A small-molecule ligand and the protein it binds are described below.
Small molecule (SMILES): CC(=O)N[C@@H]1[C@@H](O)[C@H](O)[C@@H](CO)O[C@H]1O

Sequence of chain 1.A:
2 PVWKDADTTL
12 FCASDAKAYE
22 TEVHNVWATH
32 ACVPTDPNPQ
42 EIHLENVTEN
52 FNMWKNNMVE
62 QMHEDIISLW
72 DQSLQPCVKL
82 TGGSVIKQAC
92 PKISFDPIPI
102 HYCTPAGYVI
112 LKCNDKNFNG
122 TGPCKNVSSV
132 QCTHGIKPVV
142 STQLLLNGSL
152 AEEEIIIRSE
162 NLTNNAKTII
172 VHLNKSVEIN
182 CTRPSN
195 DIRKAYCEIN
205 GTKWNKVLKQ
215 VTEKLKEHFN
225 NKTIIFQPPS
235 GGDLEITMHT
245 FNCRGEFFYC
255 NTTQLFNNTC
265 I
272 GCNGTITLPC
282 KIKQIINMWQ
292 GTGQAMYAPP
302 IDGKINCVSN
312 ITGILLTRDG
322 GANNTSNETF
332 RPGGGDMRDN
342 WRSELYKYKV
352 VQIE

Binding-site contacts:
Ligand atom C7 contacts residue GLU154 of chain 1.A at 4.3 Å.
Ligand atom C6 contacts residue ILE156 of chain 1.A at 4.0 Å (hydrophobic).
Ligand atom C1 contacts residue GLN214 of chain 1.A at 3.9 Å.
Ligand atom N2 contacts residue GLN214 of chain 1.A at 4.1 Å.
Ligand atom C2 contacts residue ASN175 of chain 1.A at 2.5 Å.
Ligand atom C1 contacts residue ASN175 of chain 1.A at 1.4 Å.
Ligand atom O3 contacts residue GLN214 of chain 1.A at 4.0 Å.
Ligand atom C2 contacts residue GLU154 of chain 1.A at 4.2 Å.
Ligand atom C3 contacts residue ASN175 of chain 1.A at 3.8 Å.
Ligand atom C4 contacts residue ASN175 of chain 1.A at 4.2 Å.
Ligand atom C1 contacts residue GLU155 of chain 1.A at 4.2 Å.
Ligand atom C8 contacts residue LYS176 of chain 1.A at 4.0 Å.
Ligand atom C5 contacts residue ASN175 of chain 1.A at 3.6 Å.
Ligand atom C8 contacts residue ASN175 of chain 1.A at 4.2 Å.
Ligand atom O6 contacts residue ILE156 of chain 1.A at 3.6 Å.
Ligand atom C6 contacts residue LYS218 of chain 1.A at 4.2 Å.
Ligand atom O4 contacts residue GLN214 of chain 1.A at 3.8 Å.
Ligand atom C5 contacts residue ILE156 of chain 1.A at 4.0 Å (hydrophobic).
Ligand atom C3 contacts residue GLN214 of chain 1.A at 3.6 Å.
Ligand atom O6 contacts residue LYS218 of chain 1.A at 3.9 Å.
Ligand atom N2 contacts residue ASN175 of chain 1.A at 3.0 Å (h-bond).
Ligand atom C4 contacts residue GLN214 of chain 1.A at 4.1 Å.
Ligand atom C5 contacts residue GLN214 of chain 1.A at 4.1 Å.
Ligand atom O7 contacts residue GLU154 of chain 1.A at 3.3 Å (salt-bridge).
Ligand atom O6 contacts residue GLN214 of chain 1.A at 3.8 Å.
Ligand atom C7 contacts residue ASN175 of chain 1.A at 3.1 Å.
Ligand atom C1 contacts residue ILE156 of chain 1.A at 3.9 Å (hydrophobic).
Ligand atom O5 contacts residue GLN214 of chain 1.A at 4.5 Å.
Ligand atom O5 contacts residue GLU155 of chain 1.A at 3.5 Å.
Ligand atom O5 contacts residue ILE156 of chain 1.A at 3.4 Å (h-bond).
Ligand atom O7 contacts residue ASN175 of chain 1.A at 2.9 Å (h-bond).
Ligand atom O5 contacts residue GLU154 of chain 1.A at 4.0 Å.
Ligand atom C2 contacts residue GLN214 of chain 1.A at 4.1 Å.
Ligand atom C1 contacts residue GLU154 of chain 1.A at 3.7 Å.
Ligand atom O5 contacts residue ASN175 of chain 1.A at 2.3 Å (h-bond).
Ligand atom C6 contacts residue GLU155 of chain 1.A at 4.0 Å.